Sequence of chain 1.G:
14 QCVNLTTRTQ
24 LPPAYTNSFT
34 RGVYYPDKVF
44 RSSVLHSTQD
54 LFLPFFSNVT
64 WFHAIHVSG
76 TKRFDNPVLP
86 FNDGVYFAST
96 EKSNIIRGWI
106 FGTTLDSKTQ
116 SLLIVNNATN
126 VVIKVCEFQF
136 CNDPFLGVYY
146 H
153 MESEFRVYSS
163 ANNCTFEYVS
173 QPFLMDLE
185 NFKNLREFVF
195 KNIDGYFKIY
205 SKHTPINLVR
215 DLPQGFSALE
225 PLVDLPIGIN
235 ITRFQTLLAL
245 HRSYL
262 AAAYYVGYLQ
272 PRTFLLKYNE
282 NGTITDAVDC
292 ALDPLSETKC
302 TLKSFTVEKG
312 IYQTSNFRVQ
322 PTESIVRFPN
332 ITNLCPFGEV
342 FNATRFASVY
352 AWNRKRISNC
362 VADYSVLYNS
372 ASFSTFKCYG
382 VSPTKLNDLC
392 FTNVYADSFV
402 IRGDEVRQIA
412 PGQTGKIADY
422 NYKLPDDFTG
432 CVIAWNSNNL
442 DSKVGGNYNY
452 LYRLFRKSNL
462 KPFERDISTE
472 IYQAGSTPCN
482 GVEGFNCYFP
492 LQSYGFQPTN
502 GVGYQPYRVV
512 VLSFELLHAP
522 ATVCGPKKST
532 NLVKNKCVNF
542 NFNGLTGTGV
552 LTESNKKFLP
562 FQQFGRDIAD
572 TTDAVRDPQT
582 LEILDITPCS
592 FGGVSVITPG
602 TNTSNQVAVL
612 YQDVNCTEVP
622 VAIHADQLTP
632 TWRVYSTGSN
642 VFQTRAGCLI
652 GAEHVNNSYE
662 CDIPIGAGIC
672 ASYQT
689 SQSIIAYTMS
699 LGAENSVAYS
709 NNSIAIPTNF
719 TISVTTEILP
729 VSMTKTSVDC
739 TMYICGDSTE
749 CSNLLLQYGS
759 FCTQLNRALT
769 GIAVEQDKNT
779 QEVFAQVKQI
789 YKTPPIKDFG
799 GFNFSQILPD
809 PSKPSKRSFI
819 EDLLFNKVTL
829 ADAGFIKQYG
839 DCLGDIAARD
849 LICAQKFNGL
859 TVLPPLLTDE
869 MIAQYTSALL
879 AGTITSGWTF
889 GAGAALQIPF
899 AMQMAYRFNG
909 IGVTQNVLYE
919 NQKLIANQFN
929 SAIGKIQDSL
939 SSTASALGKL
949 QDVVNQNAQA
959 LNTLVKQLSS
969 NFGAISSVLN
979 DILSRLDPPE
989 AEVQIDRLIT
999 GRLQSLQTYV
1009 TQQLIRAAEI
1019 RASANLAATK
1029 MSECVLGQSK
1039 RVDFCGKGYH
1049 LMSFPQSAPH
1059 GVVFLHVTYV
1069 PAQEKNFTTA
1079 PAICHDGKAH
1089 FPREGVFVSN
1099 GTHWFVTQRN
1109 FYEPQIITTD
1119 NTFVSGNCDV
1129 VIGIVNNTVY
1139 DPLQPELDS

Binding-site contacts:
Ligand atom C2 contacts residue ASN1134 of chain 1.G at 2.5 Å.
Ligand atom C7 contacts residue ASN1134 of chain 1.G at 3.3 Å.
Ligand atom C1 contacts residue ASN1134 of chain 1.G at 1.4 Å.
Ligand atom C4 contacts residue ASN1134 of chain 1.G at 4.2 Å.
Ligand atom O7 contacts residue ASN1134 of chain 1.G at 3.2 Å (h-bond).
Ligand atom C5 contacts residue ASN1134 of chain 1.G at 3.7 Å.
Ligand atom O5 contacts residue ASN1134 of chain 1.G at 2.4 Å (h-bond).
Ligand atom C8 contacts residue ILE1132 of chain 1.G at 3.9 Å (hydrophobic).
Ligand atom C8 contacts residue ASN1134 of chain 1.G at 4.4 Å.
Ligand atom N2 contacts residue ASN1134 of chain 1.G at 2.9 Å (h-bond).
Ligand atom C3 contacts residue ASN1134 of chain 1.G at 3.8 Å.

The small molecule below binds the protein below.
Small molecule (SMILES): CC(=O)N[C@H]1[C@H](O[C@H]2[C@H](O)[C@@H](NC(C)=O)CO[C@@H]2CO)O[C@H](CO)[C@@H](O)[C@@H]1O